Binding-site contacts:
Ligand atom C2 contacts residue TRP112 of chain 1.A at 3.4 Å (hydrophobic).
Ligand atom C6 contacts residue PHE123 of chain 1.A at 3.7 Å (hydrophobic).
Ligand atom C12 contacts residue HIS111 of chain 1.A at 3.4 Å.
Ligand atom C2 contacts residue CYS304 of chain 1.A at 3.7 Å (hydrophobic).
Ligand atom C9 contacts residue TRP21 of chain 1.A at 3.3 Å (hydrophobic).
Ligand atom O1 contacts residue PRO311 of chain 1.A at 3.7 Å.
Ligand atom O contacts residue TRP112 of chain 1.A at 3.6 Å.
Ligand atom C6 contacts residue TRP80 of chain 1.A at 3.7 Å (hydrophobic).
Ligand atom C2 contacts residue THR114 of chain 1.A at 3.5 Å.
Ligand atom O contacts residue LEU301 of chain 1.A at 3.3 Å (h-bond).
Ligand atom C5 contacts residue LEU301 of chain 1.A at 3.3 Å (hydrophobic).
Ligand atom O13 contacts residue NAP1 of chain 1.B at 2.8 Å.
Ligand atom O14 contacts residue TYR49 of chain 1.A at 3.5 Å.
Ligand atom C9 contacts residue TRP220 of chain 1.A at 3.6 Å (hydrophobic).
Ligand atom O1 contacts residue TYR310 of chain 1.A at 3.4 Å.
Ligand atom N2 contacts residue LEU301 of chain 1.A at 3.1 Å.
Ligand atom C11 contacts residue TRP21 of chain 1.A at 3.7 Å (hydrophobic).
Ligand atom C7 contacts residue LEU301 of chain 1.A at 3.4 Å (hydrophobic).
Ligand atom N contacts residue TRP112 of chain 1.A at 3.5 Å.
Ligand atom C12 contacts residue TYR49 of chain 1.A at 3.4 Å (hydrophobic).
Ligand atom O14 contacts residue HIS111 of chain 1.A at 2.5 Å (h-bond).
Ligand atom C11 contacts residue NAP1 of chain 1.B at 3.4 Å.
Ligand atom C5 contacts residue TRP112 of chain 1.A at 3.3 Å (hydrophobic).
Ligand atom O14 contacts residue NAP1 of chain 1.B at 3.7 Å.
Ligand atom O15 contacts residue TRP220 of chain 1.A at 3.6 Å.
Ligand atom C3 contacts residue TRP112 of chain 1.A at 3.4 Å (hydrophobic).
Ligand atom N1 contacts residue TRP112 of chain 1.A at 3.7 Å.
Ligand atom O contacts residue TYR310 of chain 1.A at 3.2 Å.
Ligand atom C7 contacts residue TRP112 of chain 1.A at 3.3 Å (hydrophobic).
Ligand atom O13 contacts residue HIS111 of chain 1.A at 3.6 Å (h-bond).
Ligand atom C1 contacts residue TRP112 of chain 1.A at 3.4 Å (hydrophobic).
Ligand atom C6 contacts residue TRP112 of chain 1.A at 3.2 Å (hydrophobic).
Ligand atom O13 contacts residue TYR49 of chain 1.A at 2.4 Å (h-bond).
Ligand atom N contacts residue CYS304 of chain 1.A at 3.6 Å.
Ligand atom C12 contacts residue NAP1 of chain 1.B at 3.3 Å.
Ligand atom C10 contacts residue TRP21 of chain 1.A at 3.4 Å (hydrophobic).
Ligand atom C4 contacts residue LEU301 of chain 1.A at 3.7 Å (hydrophobic).
Ligand atom O1 contacts residue CYS304 of chain 1.A at 3.3 Å.
Ligand atom C4 contacts residue TRP112 of chain 1.A at 3.3 Å (hydrophobic).
Ligand atom O15 contacts residue CYS299 of chain 1.A at 3.6 Å.

Sequence of chain 1.A:
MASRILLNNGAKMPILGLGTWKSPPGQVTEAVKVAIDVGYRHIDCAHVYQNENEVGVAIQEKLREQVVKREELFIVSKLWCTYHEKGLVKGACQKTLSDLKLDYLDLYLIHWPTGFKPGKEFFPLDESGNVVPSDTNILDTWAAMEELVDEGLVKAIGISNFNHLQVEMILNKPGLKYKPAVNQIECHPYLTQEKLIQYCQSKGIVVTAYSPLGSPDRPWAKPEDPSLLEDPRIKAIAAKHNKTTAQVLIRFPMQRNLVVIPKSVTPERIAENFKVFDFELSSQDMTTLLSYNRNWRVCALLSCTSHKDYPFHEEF

This protein binds this small molecule.
Small molecule (SMILES): O=C(O)CCCc1nc(-c2cccc([N+](=O)[O-])c2)no1